A small-molecule ligand and the protein it binds are described below.
Small molecule (SMILES): CC(=O)N[C@@H]1[C@@H](O)[C@H](O)[C@@H](CO)O[C@H]1O

Binding-site contacts:
Ligand atom C5 contacts residue ASN444 of chain 1.B at 3.7 Å.
Ligand atom C1 contacts residue ASN444 of chain 1.B at 1.4 Å.
Ligand atom C3 contacts residue ASN444 of chain 1.B at 3.8 Å.
Ligand atom O7 contacts residue ASN444 of chain 1.B at 4.4 Å.
Ligand atom C2 contacts residue ASN444 of chain 1.B at 2.5 Å.
Ligand atom N2 contacts residue ASN444 of chain 1.B at 3.0 Å (h-bond).
Ligand atom C7 contacts residue ASN444 of chain 1.B at 4.1 Å.
Ligand atom O5 contacts residue ASN444 of chain 1.B at 2.3 Å (h-bond).
Ligand atom C4 contacts residue ASN444 of chain 1.B at 4.2 Å.

Sequence of chain 1.B:
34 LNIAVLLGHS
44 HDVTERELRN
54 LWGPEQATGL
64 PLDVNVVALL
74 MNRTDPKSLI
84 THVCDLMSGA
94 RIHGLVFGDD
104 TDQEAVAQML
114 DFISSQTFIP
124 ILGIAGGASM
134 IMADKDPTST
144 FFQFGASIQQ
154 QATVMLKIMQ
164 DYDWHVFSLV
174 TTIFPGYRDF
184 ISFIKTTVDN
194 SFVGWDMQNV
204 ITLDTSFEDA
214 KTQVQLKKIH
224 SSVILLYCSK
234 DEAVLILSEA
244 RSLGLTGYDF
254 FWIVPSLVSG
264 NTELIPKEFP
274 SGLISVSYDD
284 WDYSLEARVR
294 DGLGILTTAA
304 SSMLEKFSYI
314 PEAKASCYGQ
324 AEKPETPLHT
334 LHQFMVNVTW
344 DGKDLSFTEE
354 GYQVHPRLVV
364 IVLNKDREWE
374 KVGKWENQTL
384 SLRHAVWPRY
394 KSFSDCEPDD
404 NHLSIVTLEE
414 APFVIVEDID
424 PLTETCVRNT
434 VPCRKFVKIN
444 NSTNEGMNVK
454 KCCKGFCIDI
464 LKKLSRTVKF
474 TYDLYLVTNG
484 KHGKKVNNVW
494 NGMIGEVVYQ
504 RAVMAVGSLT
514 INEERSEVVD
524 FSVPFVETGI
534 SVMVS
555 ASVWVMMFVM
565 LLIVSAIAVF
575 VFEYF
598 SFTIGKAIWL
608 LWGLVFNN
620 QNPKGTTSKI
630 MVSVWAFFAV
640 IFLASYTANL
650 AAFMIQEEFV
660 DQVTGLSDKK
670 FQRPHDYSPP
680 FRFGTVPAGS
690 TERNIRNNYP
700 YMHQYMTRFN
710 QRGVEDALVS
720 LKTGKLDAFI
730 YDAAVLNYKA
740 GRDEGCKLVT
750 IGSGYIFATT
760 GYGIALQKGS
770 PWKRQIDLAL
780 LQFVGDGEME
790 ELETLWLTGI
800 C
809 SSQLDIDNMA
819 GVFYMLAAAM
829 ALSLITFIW